Sequence of chain 1.B:
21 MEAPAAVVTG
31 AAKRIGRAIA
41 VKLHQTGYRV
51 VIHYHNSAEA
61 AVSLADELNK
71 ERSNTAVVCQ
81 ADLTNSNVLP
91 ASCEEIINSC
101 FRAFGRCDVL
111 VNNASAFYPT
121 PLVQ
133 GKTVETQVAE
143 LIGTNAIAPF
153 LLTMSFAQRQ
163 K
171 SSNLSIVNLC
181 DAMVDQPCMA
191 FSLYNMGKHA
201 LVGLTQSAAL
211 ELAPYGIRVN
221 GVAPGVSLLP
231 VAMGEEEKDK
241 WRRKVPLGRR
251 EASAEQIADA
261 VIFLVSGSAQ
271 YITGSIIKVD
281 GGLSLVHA

Binding-site contacts:
Ligand atom CAE contacts residue PHE117 of chain 1.B at 3.7 Å (hydrophobic).
Ligand atom CAB contacts residue SER115 of chain 1.B at 4.0 Å.
Ligand atom CAB contacts residue NAP1 of chain 1.J at 3.4 Å.
Ligand atom CAD contacts residue NAP1 of chain 1.J at 3.6 Å.
Ligand atom NAF contacts residue PHE117 of chain 1.B at 3.6 Å.
Ligand atom CAG contacts residue PRO230 of chain 1.B at 3.8 Å (hydrophobic).
Ligand atom CAE contacts residue TYR194 of chain 1.B at 3.8 Å (hydrophobic).
Ligand atom SAC contacts residue PHE117 of chain 1.B at 3.9 Å.
Ligand atom FAO contacts residue MET233 of chain 1.B at 3.8 Å.
Ligand atom NAA contacts residue PHE117 of chain 1.B at 3.5 Å.
Ligand atom SAK contacts residue VAL226 of chain 1.B at 4.0 Å.
Ligand atom CAJ contacts residue PHE117 of chain 1.B at 3.8 Å (hydrophobic).
Ligand atom FAN contacts residue PHE117 of chain 1.B at 3.6 Å.
Ligand atom FAM contacts residue DMS1 of chain 1.N at 3.6 Å.
Ligand atom CAI contacts residue NAP1 of chain 1.J at 3.1 Å.
Ligand atom NAF contacts residue NAP1 of chain 1.J at 2.9 Å (h-bond).
Ligand atom FAN contacts residue PRO230 of chain 1.B at 3.5 Å.
Ligand atom SAK contacts residue LEU229 of chain 1.B at 4.1 Å.
Ligand atom SAK contacts residue NAP1 of chain 1.J at 3.3 Å (h-bond).
Ligand atom CAH contacts residue NAP1 of chain 1.J at 3.4 Å.
Ligand atom FAM contacts residue PHE117 of chain 1.B at 3.7 Å.
Ligand atom CAJ contacts residue ASP181 of chain 1.B at 3.6 Å.
Ligand atom CAD contacts residue PHE117 of chain 1.B at 3.7 Å (hydrophobic).
Ligand atom NAA contacts residue NAP1 of chain 1.J at 2.9 Å (h-bond).
Ligand atom FAN contacts residue MET233 of chain 1.B at 3.7 Å.
Ligand atom FAO contacts residue VAL226 of chain 1.B at 3.7 Å.
Ligand atom CAG contacts residue NAP1 of chain 1.J at 3.3 Å.
Ligand atom CAE contacts residue NAP1 of chain 1.J at 3.7 Å.
Ligand atom NAA contacts residue SER115 of chain 1.B at 3.1 Å (h-bond).
Ligand atom SAC contacts residue NAP1 of chain 1.J at 3.2 Å (h-bond).
Ligand atom CAI contacts residue PHE117 of chain 1.B at 3.9 Å (hydrophobic).
Ligand atom CAI contacts residue DMS1 of chain 1.N at 3.9 Å.
Ligand atom CAI contacts residue ASP181 of chain 1.B at 4.0 Å.
Ligand atom NAF contacts residue TYR194 of chain 1.B at 3.5 Å (h-bond).
Ligand atom CAJ contacts residue TYR194 of chain 1.B at 3.3 Å (hydrophobic).
Ligand atom CAB contacts residue PHE117 of chain 1.B at 3.4 Å (hydrophobic).
Ligand atom CAJ contacts residue NAP1 of chain 1.J at 3.4 Å.
Ligand atom FAO contacts residue LEU229 of chain 1.B at 3.6 Å.
Ligand atom FAO contacts residue TRP241 of chain 1.B at 3.6 Å.
Ligand atom CAG contacts residue PHE117 of chain 1.B at 4.0 Å (hydrophobic).

A protein and the small-molecule ligand that binds it are described below.
Small molecule (SMILES): Nc1nc2ccc(SC(F)(F)F)cc2s1